Sequence of chain 1.B:
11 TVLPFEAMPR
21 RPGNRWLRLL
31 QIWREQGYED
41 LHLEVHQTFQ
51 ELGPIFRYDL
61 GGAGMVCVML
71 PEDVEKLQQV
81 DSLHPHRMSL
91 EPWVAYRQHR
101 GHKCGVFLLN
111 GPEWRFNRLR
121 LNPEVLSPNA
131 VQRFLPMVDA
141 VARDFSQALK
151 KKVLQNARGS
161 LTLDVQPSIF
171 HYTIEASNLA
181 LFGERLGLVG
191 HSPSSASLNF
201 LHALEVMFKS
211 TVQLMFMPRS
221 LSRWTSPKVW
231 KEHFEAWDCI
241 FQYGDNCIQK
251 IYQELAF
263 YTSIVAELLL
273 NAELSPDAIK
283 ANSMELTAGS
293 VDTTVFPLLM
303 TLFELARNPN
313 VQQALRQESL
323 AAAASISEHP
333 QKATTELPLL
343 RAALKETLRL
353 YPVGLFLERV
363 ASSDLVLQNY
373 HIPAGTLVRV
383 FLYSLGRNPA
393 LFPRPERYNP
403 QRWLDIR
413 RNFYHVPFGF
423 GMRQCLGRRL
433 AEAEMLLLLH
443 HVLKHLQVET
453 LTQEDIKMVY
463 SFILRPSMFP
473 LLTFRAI

Binding-site contacts:
Ligand atom C07 contacts residue THR295 of chain 1.B at 4.0 Å.
Ligand atom N06 contacts residue GLY291 of chain 1.B at 4.0 Å.
Ligand atom C02 contacts residue PHE107 of chain 1.B at 4.3 Å (hydrophobic).
Ligand atom C07 contacts residue GLY291 of chain 1.B at 3.4 Å.
Ligand atom N17 contacts residue PHE358 of chain 1.B at 3.2 Å (h-bond).
Ligand atom C09 contacts residue GLY291 of chain 1.B at 4.1 Å.
Ligand atom C01 contacts residue PHE208 of chain 1.B at 3.5 Å (hydrophobic).
Ligand atom C08 contacts residue THR295 of chain 1.B at 4.0 Å.
Ligand atom C05 contacts residue THR295 of chain 1.B at 3.9 Å.
Ligand atom C07 contacts residue PHE107 of chain 1.B at 4.4 Å (hydrophobic).
Ligand atom C09 contacts residue ALA290 of chain 1.B at 4.0 Å (hydrophobic).
Ligand atom N04 contacts residue PHE107 of chain 1.B at 4.3 Å.
Ligand atom C08 contacts residue GLY291 of chain 1.B at 4.0 Å.
Ligand atom N04 contacts residue THR295 of chain 1.B at 3.9 Å.
Ligand atom C02 contacts residue ILE465 of chain 1.B at 4.0 Å (hydrophobic).
Ligand atom C11 contacts residue PHE464 of chain 1.B at 3.9 Å (hydrophobic).
Ligand atom C14 contacts residue HEM1 of chain 1.F at 3.9 Å.
Ligand atom C02 contacts residue PHE464 of chain 1.B at 3.2 Å (hydrophobic).
Ligand atom C10 contacts residue ILE465 of chain 1.B at 4.2 Å (hydrophobic).
Ligand atom C05 contacts residue HEM1 of chain 1.F at 3.3 Å.
Ligand atom C15 contacts residue PHE107 of chain 1.B at 3.7 Å (hydrophobic).
Ligand atom C12 contacts residue PHE464 of chain 1.B at 4.4 Å (hydrophobic).
Ligand atom N17 contacts residue LEU359 of chain 1.B at 4.2 Å.
Ligand atom C08 contacts residue PHE107 of chain 1.B at 4.0 Å (hydrophobic).
Ligand atom N17 contacts residue GLU360 of chain 1.B at 3.8 Å.
Ligand atom N17 contacts residue ARG87 of chain 1.B at 4.4 Å.
Ligand atom C03 contacts residue ILE465 of chain 1.B at 3.6 Å (hydrophobic).
Ligand atom C16 contacts residue PHE358 of chain 1.B at 3.5 Å (hydrophobic).
Ligand atom C09 contacts residue TRP93 of chain 1.B at 4.2 Å (hydrophobic).
Ligand atom C10 contacts residue PHE107 of chain 1.B at 4.4 Å (hydrophobic).
Ligand atom C14 contacts residue PHE107 of chain 1.B at 4.3 Å (hydrophobic).
Ligand atom N06 contacts residue HEM1 of chain 1.F at 2.4 Å.
Ligand atom C15 contacts residue HEM1 of chain 1.F at 4.2 Å.
Ligand atom C07 contacts residue HEM1 of chain 1.F at 3.5 Å.
Ligand atom N06 contacts residue THR295 of chain 1.B at 4.0 Å.
Ligand atom C01 contacts residue PHE464 of chain 1.B at 3.5 Å (hydrophobic).
Ligand atom C09 contacts residue PHE107 of chain 1.B at 4.1 Å (hydrophobic).
Ligand atom C02 contacts residue PHE208 of chain 1.B at 4.4 Å (hydrophobic).
Ligand atom C13 contacts residue PHE358 of chain 1.B at 4.3 Å (hydrophobic).
Ligand atom C11 contacts residue ILE465 of chain 1.B at 4.0 Å (hydrophobic).

The protein below binds the small molecule below.
Small molecule (SMILES): N#Cc1ccc([C@@H]2CCCc3cncn32)cc1